Sequence of chain 35.C:
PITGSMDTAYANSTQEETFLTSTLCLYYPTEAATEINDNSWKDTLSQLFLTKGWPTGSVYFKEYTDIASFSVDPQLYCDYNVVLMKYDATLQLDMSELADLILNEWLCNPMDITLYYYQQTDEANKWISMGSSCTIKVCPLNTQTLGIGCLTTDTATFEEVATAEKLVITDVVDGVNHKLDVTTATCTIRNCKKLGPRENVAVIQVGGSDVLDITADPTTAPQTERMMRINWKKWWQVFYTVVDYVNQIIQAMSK

Binding-site contacts:
Ligand atom C5 contacts residue ASN12 of chain 35.C at 4.1 Å.
Ligand atom O5 contacts residue ASN12 of chain 35.C at 2.7 Å (h-bond).
Ligand atom C7 contacts residue ASN12 of chain 35.C at 3.9 Å.
Ligand atom O7 contacts residue ASN12 of chain 35.C at 3.7 Å.
Ligand atom C1 contacts residue ASN12 of chain 35.C at 2.2 Å.
Ligand atom C2 contacts residue ASN12 of chain 35.C at 3.2 Å.
Ligand atom N2 contacts residue ASN12 of chain 35.C at 3.8 Å.

This small molecule binds to this protein.
Small molecule (SMILES): CC(=O)N[C@H]1[C@H](O[C@H]2[C@H](O)[C@@H](NC(C)=O)CO[C@@H]2CO)O[C@H](CO)[C@@H](O)[C@@H]1O